Sequence of chain 1.E:
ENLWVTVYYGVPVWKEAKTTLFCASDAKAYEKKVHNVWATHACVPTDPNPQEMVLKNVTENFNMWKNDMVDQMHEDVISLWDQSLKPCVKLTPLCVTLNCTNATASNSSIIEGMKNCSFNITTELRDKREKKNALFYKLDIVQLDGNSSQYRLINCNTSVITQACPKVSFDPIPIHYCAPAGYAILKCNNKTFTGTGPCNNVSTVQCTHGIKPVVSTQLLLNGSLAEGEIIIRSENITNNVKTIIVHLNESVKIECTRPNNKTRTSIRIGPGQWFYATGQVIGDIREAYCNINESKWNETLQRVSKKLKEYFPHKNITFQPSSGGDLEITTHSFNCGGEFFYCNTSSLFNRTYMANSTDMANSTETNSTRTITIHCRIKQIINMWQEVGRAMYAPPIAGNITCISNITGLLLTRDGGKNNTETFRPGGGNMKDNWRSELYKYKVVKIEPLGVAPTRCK

Binding-site contacts:
Ligand atom N2 contacts residue THR446 of chain 1.E at 3.8 Å.
Ligand atom C8 contacts residue THR446 of chain 1.E at 3.0 Å.
Ligand atom N2 contacts residue ASN341 of chain 1.E at 3.5 Å (h-bond).
Ligand atom C2 contacts residue ASN341 of chain 1.E at 2.9 Å.
Ligand atom C7 contacts residue ASN341 of chain 1.E at 3.8 Å.
Ligand atom C8 contacts residue LYS340 of chain 1.E at 3.4 Å.
Ligand atom O7 contacts residue THR446 of chain 1.E at 2.7 Å (h-bond).
Ligand atom O7 contacts residue ASN341 of chain 1.E at 2.9 Å (h-bond).
Ligand atom C7 contacts residue LYS340 of chain 1.E at 3.9 Å.
Ligand atom O5 contacts residue ASN341 of chain 1.E at 2.3 Å (h-bond).
Ligand atom C8 contacts residue ASN445 of chain 1.E at 3.5 Å.
Ligand atom C1 contacts residue ASN341 of chain 1.E at 1.6 Å.
Ligand atom C5 contacts residue ASN341 of chain 1.E at 3.5 Å.
Ligand atom C6 contacts residue ASN341 of chain 1.E at 4.5 Å.
Ligand atom O6 contacts residue MET379 of chain 1.E at 3.2 Å (h-bond).
Ligand atom O7 contacts residue LYS340 of chain 1.E at 3.7 Å.
Ligand atom C7 contacts residue THR446 of chain 1.E at 2.9 Å.
Ligand atom O6 contacts residue ASN341 of chain 1.E at 4.3 Å.
Ligand atom C3 contacts residue NAG1 of chain 1.HB at 4.5 Å.
Ligand atom O5 contacts residue MET379 of chain 1.E at 4.4 Å.
Ligand atom C8 contacts residue ASN341 of chain 1.E at 4.5 Å.
Ligand atom C6 contacts residue MET379 of chain 1.E at 3.7 Å (hydrophobic).
Ligand atom C3 contacts residue ASN341 of chain 1.E at 4.1 Å.
Ligand atom C4 contacts residue ASN341 of chain 1.E at 4.3 Å.
Ligand atom O3 contacts residue NAG1 of chain 1.HB at 3.0 Å.

The protein below binds the small molecule below.
Small molecule (SMILES): CC(=O)N[C@@H]1[C@@H](O)[C@H](O)[C@@H](CO)O[C@H]1O